Binding-site contacts:
Ligand atom O contacts residue ARG32 of chain 4.A at 3.4 Å.
Ligand atom N contacts residue ARG32 of chain 4.A at 3.8 Å.
Ligand atom C contacts residue ARG32 of chain 4.A at 3.6 Å.
Ligand atom OXT contacts residue ARG32 of chain 4.A at 3.5 Å.
Ligand atom CA contacts residue ARG32 of chain 4.A at 4.3 Å.

Sequence of chain 4.A:
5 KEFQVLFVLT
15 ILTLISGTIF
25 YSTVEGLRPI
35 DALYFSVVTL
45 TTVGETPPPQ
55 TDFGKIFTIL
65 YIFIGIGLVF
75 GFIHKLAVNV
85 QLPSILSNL

This small molecule binds to this protein.
Small molecule (SMILES): NCC(=O)O